Binding-site contacts:
Ligand atom CAE contacts residue TYR203 of chain 1.D at 3.8 Å (hydrophobic).
Ligand atom CAO contacts residue GLY182 of chain 1.D at 3.9 Å.
Ligand atom CAD contacts residue LEU235 of chain 1.D at 3.5 Å (hydrophobic).
Ligand atom CAF contacts residue ALA183 of chain 1.D at 3.8 Å (hydrophobic).
Ligand atom OAB contacts residue HIS211 of chain 1.D at 3.6 Å.
Ligand atom CAH contacts residue GLY182 of chain 1.D at 3.8 Å.
Ligand atom CAH contacts residue TYR203 of chain 1.D at 3.9 Å (hydrophobic).
Ligand atom CAN contacts residue TYR203 of chain 1.D at 3.3 Å (hydrophobic).
Ligand atom CAO contacts residue TYR203 of chain 1.D at 3.0 Å (hydrophobic).
Ligand atom CAN contacts residue GLY182 of chain 1.D at 3.9 Å.
Ligand atom NAI contacts residue TYR203 of chain 1.D at 3.7 Å.
Ligand atom NAI contacts residue TYR151 of chain 1.D at 3.9 Å.
Ligand atom CAF contacts residue TYR203 of chain 1.D at 3.8 Å (hydrophobic).
Ligand atom CAN contacts residue SER178 of chain 1.D at 3.7 Å.
Ligand atom NAI contacts residue GLY179 of chain 1.D at 3.8 Å.
Ligand atom CAE contacts residue LEU235 of chain 1.D at 3.8 Å (hydrophobic).
Ligand atom OAC contacts residue HIS209 of chain 1.D at 2.5 Å (h-bond).
Ligand atom CAK contacts residue HIS209 of chain 1.D at 3.6 Å.
Ligand atom CAD contacts residue ALA183 of chain 1.D at 3.9 Å (hydrophobic).
Ligand atom NAI contacts residue GLY182 of chain 1.D at 3.5 Å.
Ligand atom CAG contacts residue TYR203 of chain 1.D at 3.3 Å (hydrophobic).
Ligand atom CAF contacts residue GLY182 of chain 1.D at 3.4 Å.
Ligand atom NAI contacts residue ALA183 of chain 1.D at 3.8 Å.
Ligand atom CAO contacts residue ALA183 of chain 1.D at 3.5 Å (hydrophobic).
Ligand atom CAK contacts residue TYR203 of chain 1.D at 3.9 Å (hydrophobic).
Ligand atom CAM contacts residue TYR203 of chain 1.D at 3.3 Å (hydrophobic).
Ligand atom OAC contacts residue TYR203 of chain 1.D at 3.8 Å.
Ligand atom CAN contacts residue GLY179 of chain 1.D at 3.7 Å.
Ligand atom CAN contacts residue ALA183 of chain 1.D at 3.6 Å (hydrophobic).
Ligand atom CAL contacts residue TYR203 of chain 1.D at 3.8 Å (hydrophobic).
Ligand atom CAE contacts residue SER178 of chain 1.D at 3.8 Å.
Ligand atom OAJ contacts residue ALA183 of chain 1.D at 3.9 Å.
Ligand atom CAM contacts residue ALA183 of chain 1.D at 3.7 Å (hydrophobic).
Ligand atom CAL contacts residue ALA183 of chain 1.D at 3.5 Å (hydrophobic).
Ligand atom CAG contacts residue ALA183 of chain 1.D at 3.5 Å (hydrophobic).
Ligand atom CAD contacts residue TYR203 of chain 1.D at 4.0 Å (hydrophobic).
Ligand atom CAM contacts residue GLY182 of chain 1.D at 3.6 Å.
Ligand atom CAE contacts residue GLY179 of chain 1.D at 3.1 Å.
Ligand atom NAI contacts residue SER178 of chain 1.D at 3.1 Å (h-bond).
Ligand atom CAF contacts residue TYR151 of chain 1.D at 4.0 Å (hydrophobic).

This protein binds this small molecule.
Small molecule (SMILES): COc1ccc2[nH]cc(CC(=O)O)c2c1

Sequence of chain 1.D:
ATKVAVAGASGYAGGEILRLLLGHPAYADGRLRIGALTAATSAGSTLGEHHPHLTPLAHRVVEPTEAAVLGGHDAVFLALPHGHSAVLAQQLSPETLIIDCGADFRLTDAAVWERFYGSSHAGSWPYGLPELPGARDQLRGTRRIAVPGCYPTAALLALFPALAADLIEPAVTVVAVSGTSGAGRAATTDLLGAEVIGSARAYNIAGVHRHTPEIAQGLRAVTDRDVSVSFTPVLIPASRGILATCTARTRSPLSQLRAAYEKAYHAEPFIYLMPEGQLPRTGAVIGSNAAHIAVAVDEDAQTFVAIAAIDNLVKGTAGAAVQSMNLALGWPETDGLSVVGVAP